The protein below binds the small molecule below.
Small molecule (SMILES): OC[C@H]1O[C@H](O[C@H]2[C@@H](O)[C@H](O)[C@@H](CO)O[C@@H]2O)[C@@H](O)[C@@H](O)[C@@H]1O

Binding-site contacts:
Ligand atom C6 contacts residue ASP112 of chain 1.E at 3.8 Å.
Ligand atom O6 contacts residue ALA111 of chain 1.E at 3.5 Å.
Ligand atom O5 contacts residue GLY243 of chain 1.E at 3.2 Å (h-bond).
Ligand atom O4 contacts residue HIS169 of chain 1.E at 3.4 Å (h-bond).
Ligand atom C6 contacts residue PHE145 of chain 1.E at 3.9 Å (hydrophobic).
Ligand atom O3 contacts residue ASN147 of chain 1.E at 4.4 Å.
Ligand atom O2 contacts residue GLY242 of chain 1.E at 4.1 Å.
Ligand atom C4 contacts residue ASN147 of chain 1.E at 3.7 Å.
Ligand atom C4 contacts residue ASP112 of chain 1.E at 3.5 Å.
Ligand atom C3 contacts residue ASN147 of chain 1.E at 3.9 Å.
Ligand atom C5 contacts residue PHE145 of chain 1.E at 3.8 Å (hydrophobic).
Ligand atom C5 contacts residue GLY243 of chain 1.E at 4.1 Å.
Ligand atom O3 contacts residue HIS169 of chain 1.E at 3.1 Å (h-bond).
Ligand atom C6 contacts residue LEU244 of chain 1.E at 3.8 Å (hydrophobic).
Ligand atom O4 contacts residue ASN147 of chain 1.E at 2.5 Å (h-bond).
Ligand atom C6 contacts residue GLY242 of chain 1.E at 4.4 Å.
Ligand atom C6 contacts residue ALA111 of chain 1.E at 3.8 Å (hydrophobic).
Ligand atom C4 contacts residue HIS169 of chain 1.E at 3.9 Å.
Ligand atom O6 contacts residue ASP112 of chain 1.E at 2.8 Å (salt-bridge).
Ligand atom O6 contacts residue GLY242 of chain 1.E at 3.1 Å.
Ligand atom C5 contacts residue ASP112 of chain 1.E at 4.4 Å.
Ligand atom O6 contacts residue GLY243 of chain 1.E at 2.8 Å (h-bond).
Ligand atom O3 contacts residue PHE145 of chain 1.E at 3.5 Å.
Ligand atom O4 contacts residue PHE145 of chain 1.E at 3.2 Å.
Ligand atom C1 contacts residue GLY243 of chain 1.E at 4.1 Å.
Ligand atom O2 contacts residue GLY243 of chain 1.E at 4.1 Å.
Ligand atom O4 contacts residue ASP112 of chain 1.E at 3.0 Å (salt-bridge).
Ligand atom C3 contacts residue HIS169 of chain 1.E at 3.9 Å.
Ligand atom C6 contacts residue GLY243 of chain 1.E at 3.6 Å.
Ligand atom O5 contacts residue GLY242 of chain 1.E at 4.2 Å.
Ligand atom C4 contacts residue PHE145 of chain 1.E at 4.2 Å (hydrophobic).
Ligand atom O6 contacts residue LEU244 of chain 1.E at 3.4 Å (h-bond).

Sequence of chain 1.E:
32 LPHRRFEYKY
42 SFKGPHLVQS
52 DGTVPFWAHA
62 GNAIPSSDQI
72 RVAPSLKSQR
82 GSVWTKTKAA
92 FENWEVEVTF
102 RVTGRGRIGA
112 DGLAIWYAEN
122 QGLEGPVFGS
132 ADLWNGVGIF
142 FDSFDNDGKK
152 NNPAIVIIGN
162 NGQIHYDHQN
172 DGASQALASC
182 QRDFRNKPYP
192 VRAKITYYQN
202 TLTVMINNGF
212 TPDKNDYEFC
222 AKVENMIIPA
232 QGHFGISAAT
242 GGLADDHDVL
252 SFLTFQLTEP